Sequence of chain 1.A:
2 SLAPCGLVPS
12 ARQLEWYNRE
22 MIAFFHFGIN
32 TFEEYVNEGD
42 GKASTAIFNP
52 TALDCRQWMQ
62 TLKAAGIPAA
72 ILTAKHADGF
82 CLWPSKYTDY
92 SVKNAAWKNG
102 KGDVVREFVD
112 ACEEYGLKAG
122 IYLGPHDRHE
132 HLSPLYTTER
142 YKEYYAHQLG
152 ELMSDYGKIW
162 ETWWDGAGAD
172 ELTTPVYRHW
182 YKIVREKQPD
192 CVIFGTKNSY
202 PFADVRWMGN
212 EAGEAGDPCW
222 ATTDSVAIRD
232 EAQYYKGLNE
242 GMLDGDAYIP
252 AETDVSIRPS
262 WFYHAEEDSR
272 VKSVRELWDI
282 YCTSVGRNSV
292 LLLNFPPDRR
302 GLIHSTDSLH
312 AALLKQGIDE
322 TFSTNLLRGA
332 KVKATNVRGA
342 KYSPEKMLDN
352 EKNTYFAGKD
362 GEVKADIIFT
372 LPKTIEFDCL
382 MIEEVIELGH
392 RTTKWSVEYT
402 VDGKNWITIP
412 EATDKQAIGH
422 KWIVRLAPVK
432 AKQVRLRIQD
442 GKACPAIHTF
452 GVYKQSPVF

The protein below binds the small molecule below.
Small molecule (SMILES): O=[N+]([O-])c1ccccc1S[C@@H]1O[C@H](CO)[C@H](O)[C@H](O)[C@H]1O

Binding-site contacts:
Ligand atom C4 contacts residue THR197 of chain 1.A at 3.8 Å.
Ligand atom C4 contacts residue GLY167 of chain 1.A at 4.0 Å.
Ligand atom O5 contacts residue GLU212 of chain 1.A at 3.4 Å (salt-bridge).
Ligand atom C2 contacts residue ASP166 of chain 1.A at 3.7 Å.
Ligand atom C6 contacts residue ASP255 of chain 1.A at 3.4 Å.
Ligand atom O3 contacts residue THR197 of chain 1.A at 3.0 Å.
Ligand atom C5' contacts residue GLU212 of chain 1.A at 3.4 Å.
Ligand atom C5 contacts residue GLU212 of chain 1.A at 4.0 Å.
Ligand atom O3 contacts residue GLU232 of chain 1.A at 2.8 Å (salt-bridge).
Ligand atom C4 contacts residue ASP166 of chain 1.A at 3.7 Å.
Ligand atom O2 contacts residue LYS198 of chain 1.A at 3.9 Å.
Ligand atom C6' contacts residue GLU212 of chain 1.A at 3.4 Å.
Ligand atom C5' contacts residue TRP208 of chain 1.A at 3.9 Å (hydrophobic).
Ligand atom C1 contacts residue TRP208 of chain 1.A at 3.9 Å (hydrophobic).
Ligand atom O4 contacts residue ASP166 of chain 1.A at 2.4 Å (salt-bridge).
Ligand atom O6 contacts residue GLU212 of chain 1.A at 2.5 Å (salt-bridge).
Ligand atom C2 contacts residue ALA168 of chain 1.A at 3.6 Å (hydrophobic).
Ligand atom O2 contacts residue ALA168 of chain 1.A at 3.7 Å.
Ligand atom C3 contacts residue GLY167 of chain 1.A at 3.9 Å.
Ligand atom C3 contacts residue GLU232 of chain 1.A at 3.3 Å.
Ligand atom C2 contacts residue GLY167 of chain 1.A at 4.0 Å.
Ligand atom O4 contacts residue GLY167 of chain 1.A at 3.0 Å (h-bond).
Ligand atom C6 contacts residue GLU212 of chain 1.A at 3.6 Å.
Ligand atom O4 contacts residue THR197 of chain 1.A at 4.0 Å.
Ligand atom C1 contacts residue GLU232 of chain 1.A at 4.1 Å.
Ligand atom O5 contacts residue ASP166 of chain 1.A at 3.9 Å.
Ligand atom O6 contacts residue TRP208 of chain 1.A at 3.5 Å (h-bond).
Ligand atom S01 contacts residue ALA168 of chain 1.A at 4.0 Å.
Ligand atom C6 contacts residue TRP164 of chain 1.A at 3.6 Å (hydrophobic).
Ligand atom C2 contacts residue GLU232 of chain 1.A at 3.5 Å.
Ligand atom C5 contacts residue TRP208 of chain 1.A at 3.5 Å (hydrophobic).
Ligand atom C3 contacts residue THR197 of chain 1.A at 3.9 Å.
Ligand atom O2 contacts residue GLY167 of chain 1.A at 3.8 Å.
Ligand atom O6 contacts residue ASP255 of chain 1.A at 2.6 Å (salt-bridge).
Ligand atom C6 contacts residue TRP208 of chain 1.A at 3.7 Å (hydrophobic).
Ligand atom O2 contacts residue GLU232 of chain 1.A at 2.5 Å (salt-bridge).
Ligand atom O3 contacts residue GLY167 of chain 1.A at 3.1 Å.
Ligand atom C4 contacts residue TRP208 of chain 1.A at 3.9 Å (hydrophobic).
Ligand atom C3 contacts residue TRP208 of chain 1.A at 3.6 Å (hydrophobic).
Ligand atom C6' contacts residue TRP208 of chain 1.A at 3.6 Å (hydrophobic).